Sequence of chain 1.C:
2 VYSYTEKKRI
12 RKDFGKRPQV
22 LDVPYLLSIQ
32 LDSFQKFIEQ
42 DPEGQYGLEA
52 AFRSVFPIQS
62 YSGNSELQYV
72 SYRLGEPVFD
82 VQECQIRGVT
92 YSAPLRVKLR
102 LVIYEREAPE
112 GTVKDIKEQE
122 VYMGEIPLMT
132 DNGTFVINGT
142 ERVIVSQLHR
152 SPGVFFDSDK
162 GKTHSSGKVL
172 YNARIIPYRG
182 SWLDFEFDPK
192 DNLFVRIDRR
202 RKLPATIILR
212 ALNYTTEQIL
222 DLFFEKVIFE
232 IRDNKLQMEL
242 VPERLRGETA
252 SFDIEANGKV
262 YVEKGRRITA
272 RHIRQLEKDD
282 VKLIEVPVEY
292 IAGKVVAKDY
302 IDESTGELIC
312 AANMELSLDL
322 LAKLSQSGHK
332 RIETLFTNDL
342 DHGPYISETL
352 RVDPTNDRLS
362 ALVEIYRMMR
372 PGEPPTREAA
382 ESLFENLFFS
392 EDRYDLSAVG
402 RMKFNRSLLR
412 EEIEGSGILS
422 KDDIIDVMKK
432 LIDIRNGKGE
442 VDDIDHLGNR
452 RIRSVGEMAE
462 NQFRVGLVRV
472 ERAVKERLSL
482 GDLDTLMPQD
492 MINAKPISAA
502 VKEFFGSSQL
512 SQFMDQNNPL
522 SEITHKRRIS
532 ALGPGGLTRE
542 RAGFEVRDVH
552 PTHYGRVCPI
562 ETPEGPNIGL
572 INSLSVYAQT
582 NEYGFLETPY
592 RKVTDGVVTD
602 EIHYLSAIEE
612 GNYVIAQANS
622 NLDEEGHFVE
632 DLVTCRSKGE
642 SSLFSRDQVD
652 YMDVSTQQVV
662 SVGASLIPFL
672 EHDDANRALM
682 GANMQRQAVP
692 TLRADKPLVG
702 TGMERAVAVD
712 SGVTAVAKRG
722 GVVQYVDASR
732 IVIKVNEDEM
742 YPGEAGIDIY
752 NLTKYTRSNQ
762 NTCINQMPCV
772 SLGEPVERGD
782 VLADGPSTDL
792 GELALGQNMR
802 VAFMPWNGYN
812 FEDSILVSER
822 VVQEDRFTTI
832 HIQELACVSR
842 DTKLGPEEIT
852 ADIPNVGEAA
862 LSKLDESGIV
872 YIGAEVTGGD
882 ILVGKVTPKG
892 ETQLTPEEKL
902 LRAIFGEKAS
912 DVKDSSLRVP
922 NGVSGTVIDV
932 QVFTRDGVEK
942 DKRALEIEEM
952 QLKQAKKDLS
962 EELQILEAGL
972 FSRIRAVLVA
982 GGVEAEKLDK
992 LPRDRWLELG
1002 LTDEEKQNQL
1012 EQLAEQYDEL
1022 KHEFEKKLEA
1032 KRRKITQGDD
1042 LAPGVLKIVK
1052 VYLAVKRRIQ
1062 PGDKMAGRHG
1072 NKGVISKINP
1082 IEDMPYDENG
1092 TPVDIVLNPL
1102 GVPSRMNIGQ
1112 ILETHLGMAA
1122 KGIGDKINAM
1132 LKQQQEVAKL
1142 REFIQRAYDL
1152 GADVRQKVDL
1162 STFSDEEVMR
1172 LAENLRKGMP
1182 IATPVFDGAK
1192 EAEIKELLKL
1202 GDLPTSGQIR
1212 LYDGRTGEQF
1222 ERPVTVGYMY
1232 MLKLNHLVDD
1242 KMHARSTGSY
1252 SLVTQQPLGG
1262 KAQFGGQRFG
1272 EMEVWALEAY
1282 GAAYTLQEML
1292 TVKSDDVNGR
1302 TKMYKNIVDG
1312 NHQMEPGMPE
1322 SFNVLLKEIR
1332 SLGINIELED

A small-molecule ligand and the protein it binds are described below.
Small molecule (SMILES): C[C@H](CCC(=O)NCCC[N+](C)(C)CC(O)CS(=O)(=O)O)[C@H]1CC[C@H]2[C@@H]3[C@H](O)C[C@@H]4C[C@H](O)CC[C@]4(C)[C@H]3C[C@H](O)[C@]12C

Sequence of chain 1.F:
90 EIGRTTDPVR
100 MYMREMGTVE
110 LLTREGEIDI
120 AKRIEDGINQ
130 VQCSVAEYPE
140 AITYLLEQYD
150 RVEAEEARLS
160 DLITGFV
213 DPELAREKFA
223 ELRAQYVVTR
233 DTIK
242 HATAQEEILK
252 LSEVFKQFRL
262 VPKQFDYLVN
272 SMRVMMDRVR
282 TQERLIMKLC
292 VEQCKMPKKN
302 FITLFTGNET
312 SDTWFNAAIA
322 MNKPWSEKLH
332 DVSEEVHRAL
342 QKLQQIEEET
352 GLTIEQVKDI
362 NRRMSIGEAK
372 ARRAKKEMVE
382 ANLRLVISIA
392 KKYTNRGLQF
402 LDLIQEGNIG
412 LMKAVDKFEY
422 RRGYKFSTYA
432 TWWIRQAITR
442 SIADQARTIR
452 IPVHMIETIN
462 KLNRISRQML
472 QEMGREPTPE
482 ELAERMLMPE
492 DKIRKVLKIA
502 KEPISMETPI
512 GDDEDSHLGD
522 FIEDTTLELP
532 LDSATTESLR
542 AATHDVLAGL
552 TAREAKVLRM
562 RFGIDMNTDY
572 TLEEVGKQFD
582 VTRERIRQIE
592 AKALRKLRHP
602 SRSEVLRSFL

Sequence of chain 1.D:
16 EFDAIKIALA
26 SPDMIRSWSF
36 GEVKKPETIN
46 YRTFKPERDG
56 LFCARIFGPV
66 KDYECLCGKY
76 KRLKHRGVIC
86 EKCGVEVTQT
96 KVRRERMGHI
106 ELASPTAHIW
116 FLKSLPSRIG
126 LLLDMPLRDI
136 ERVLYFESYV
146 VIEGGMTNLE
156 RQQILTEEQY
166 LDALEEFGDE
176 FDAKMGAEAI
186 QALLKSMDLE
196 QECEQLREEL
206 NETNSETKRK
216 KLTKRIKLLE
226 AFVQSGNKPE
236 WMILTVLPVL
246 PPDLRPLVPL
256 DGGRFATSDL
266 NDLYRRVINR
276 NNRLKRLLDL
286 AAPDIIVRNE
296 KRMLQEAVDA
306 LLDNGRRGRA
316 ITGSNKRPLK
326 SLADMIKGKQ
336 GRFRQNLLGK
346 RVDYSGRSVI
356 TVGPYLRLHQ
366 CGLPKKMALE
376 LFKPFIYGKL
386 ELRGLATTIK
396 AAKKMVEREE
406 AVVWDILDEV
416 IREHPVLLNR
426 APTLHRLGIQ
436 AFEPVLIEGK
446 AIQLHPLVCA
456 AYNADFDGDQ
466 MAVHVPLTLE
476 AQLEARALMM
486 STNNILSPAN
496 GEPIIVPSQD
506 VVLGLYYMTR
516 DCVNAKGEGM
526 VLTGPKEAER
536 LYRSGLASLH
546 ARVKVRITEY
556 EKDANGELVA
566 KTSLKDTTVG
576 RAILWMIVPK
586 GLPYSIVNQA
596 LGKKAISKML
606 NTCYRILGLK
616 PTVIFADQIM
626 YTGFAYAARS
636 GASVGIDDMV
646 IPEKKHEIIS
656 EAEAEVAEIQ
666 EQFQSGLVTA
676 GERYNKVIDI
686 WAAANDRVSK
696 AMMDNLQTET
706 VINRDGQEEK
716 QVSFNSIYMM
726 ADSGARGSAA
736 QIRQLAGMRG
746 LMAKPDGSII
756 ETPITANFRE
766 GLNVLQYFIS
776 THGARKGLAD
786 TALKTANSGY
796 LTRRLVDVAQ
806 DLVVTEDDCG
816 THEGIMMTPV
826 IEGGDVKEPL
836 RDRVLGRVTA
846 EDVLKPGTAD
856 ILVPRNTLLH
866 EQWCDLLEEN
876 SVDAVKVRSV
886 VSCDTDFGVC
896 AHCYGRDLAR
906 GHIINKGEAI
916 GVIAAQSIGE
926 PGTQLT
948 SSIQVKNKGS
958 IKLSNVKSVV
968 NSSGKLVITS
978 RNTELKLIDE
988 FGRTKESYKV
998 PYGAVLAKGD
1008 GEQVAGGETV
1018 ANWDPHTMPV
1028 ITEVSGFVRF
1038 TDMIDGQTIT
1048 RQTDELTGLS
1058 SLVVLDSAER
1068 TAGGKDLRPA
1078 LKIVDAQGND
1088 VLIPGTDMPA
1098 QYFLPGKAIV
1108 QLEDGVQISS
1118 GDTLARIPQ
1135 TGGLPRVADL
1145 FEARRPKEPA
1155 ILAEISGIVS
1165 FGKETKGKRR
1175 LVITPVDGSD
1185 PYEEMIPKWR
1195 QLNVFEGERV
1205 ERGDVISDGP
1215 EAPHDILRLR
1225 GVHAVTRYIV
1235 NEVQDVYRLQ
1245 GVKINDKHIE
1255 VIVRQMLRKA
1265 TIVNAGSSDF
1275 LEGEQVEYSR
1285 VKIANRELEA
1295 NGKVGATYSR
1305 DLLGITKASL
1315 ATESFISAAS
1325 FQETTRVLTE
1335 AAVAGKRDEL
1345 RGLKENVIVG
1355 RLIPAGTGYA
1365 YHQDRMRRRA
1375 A

Binding-site contacts:
Ligand atom O3 contacts residue ASP256 of chain 1.D at 4.2 Å.
Ligand atom O2 contacts residue LEU255 of chain 1.D at 4.2 Å.
Ligand atom C13 contacts residue ASP256 of chain 1.D at 3.3 Å.
Ligand atom C5 contacts residue PHE522 of chain 1.F at 4.4 Å (hydrophobic).
Ligand atom C23 contacts residue PHE522 of chain 1.F at 4.3 Å (hydrophobic).
Ligand atom O4 contacts residue GLN1264 of chain 1.C at 4.1 Å.
Ligand atom C14 contacts residue ASP256 of chain 1.D at 3.3 Å.
Ligand atom C1 contacts residue PHE522 of chain 1.F at 3.6 Å (hydrophobic).
Ligand atom C22 contacts residue PHE522 of chain 1.F at 3.6 Å (hydrophobic).
Ligand atom C13 contacts residue LEU255 of chain 1.D at 3.7 Å (hydrophobic).
Ligand atom C16 contacts residue LEU255 of chain 1.D at 4.4 Å (hydrophobic).
Ligand atom C10 contacts residue ILE511 of chain 1.F at 4.0 Å (hydrophobic).
Ligand atom O2 contacts residue ASP256 of chain 1.D at 2.3 Å (salt-bridge).
Ligand atom C10 contacts residue PHE522 of chain 1.F at 3.6 Å (hydrophobic).
Ligand atom C12 contacts residue ASP256 of chain 1.D at 4.5 Å.
Ligand atom C12 contacts residue LEU255 of chain 1.D at 4.0 Å (hydrophobic).
Ligand atom C15 contacts residue LEU255 of chain 1.D at 4.0 Å (hydrophobic).
Ligand atom C3 contacts residue PHE522 of chain 1.F at 3.8 Å (hydrophobic).
Ligand atom C12 contacts residue ILE523 of chain 1.F at 4.5 Å (hydrophobic).
Ligand atom C24 contacts residue PHE522 of chain 1.F at 4.0 Å (hydrophobic).
Ligand atom C12 contacts residue PHE522 of chain 1.F at 4.1 Å (hydrophobic).
Ligand atom C11 contacts residue LEU519 of chain 1.F at 3.9 Å (hydrophobic).
Ligand atom C2 contacts residue PHE522 of chain 1.F at 4.5 Å (hydrophobic).
Ligand atom C4 contacts residue PHE522 of chain 1.F at 3.9 Å (hydrophobic).
Ligand atom C14 contacts residue LEU255 of chain 1.D at 4.1 Å (hydrophobic).
Ligand atom C11 contacts residue PHE522 of chain 1.F at 3.7 Å (hydrophobic).